Binding-site contacts:
Ligand atom C3 contacts residue ALA43 of chain 1.E at 4.0 Å (hydrophobic).
Ligand atom C16 contacts residue GLN117 of chain 1.E at 4.0 Å.
Ligand atom C13 contacts residue LEU37 of chain 1.E at 4.1 Å (hydrophobic).
Ligand atom C18 contacts residue MET73 of chain 1.E at 3.5 Å (hydrophobic).
Ligand atom C10 contacts residue LEU37 of chain 1.E at 3.2 Å (hydrophobic).
Ligand atom C20 contacts residue PHE36 of chain 1.E at 4.2 Å (hydrophobic).
Ligand atom C16 contacts residue HIS104 of chain 1.E at 4.1 Å.
Ligand atom C4 contacts residue ALA55 of chain 1.E at 4.1 Å (hydrophobic).
Ligand atom C7 contacts residue MET88 of chain 1.E at 4.0 Å (hydrophobic).
Ligand atom C4 contacts residue ALA57 of chain 1.E at 3.4 Å (hydrophobic).
Ligand atom C16 contacts residue TYR133 of chain 1.E at 4.0 Å (hydrophobic).
Ligand atom C15 contacts residue GLY83 of chain 1.B at 4.0 Å.
Ligand atom C1 contacts residue PHE135 of chain 1.E at 4.2 Å (hydrophobic).
Ligand atom C8 contacts residue MET73 of chain 1.E at 4.0 Å (hydrophobic).
Ligand atom C14 contacts residue VAL61 of chain 1.E at 3.6 Å (hydrophobic).
Ligand atom C12 contacts residue LEU37 of chain 1.E at 2.8 Å (hydrophobic).
Ligand atom C11 contacts residue TYR90 of chain 1.E at 3.8 Å (hydrophobic).
Ligand atom C9 contacts residue TYR90 of chain 1.E at 4.0 Å (hydrophobic).
Ligand atom C10 contacts residue MET73 of chain 1.E at 3.7 Å (hydrophobic).
Ligand atom C3 contacts residue ALA57 of chain 1.E at 3.9 Å (hydrophobic).
Ligand atom C15 contacts residue GLN98 of chain 1.E at 4.1 Å.
Ligand atom O1 contacts residue LEU97 of chain 1.E at 3.7 Å.
Ligand atom C19 contacts residue PHE36 of chain 1.E at 3.5 Å (hydrophobic).
Ligand atom O1 contacts residue LEU63 of chain 1.E at 4.1 Å.
Ligand atom C17 contacts residue PHE137 of chain 1.E at 4.1 Å (hydrophobic).
Ligand atom C20 contacts residue LEU35 of chain 1.E at 3.0 Å (hydrophobic).
Ligand atom C3 contacts residue ALA55 of chain 1.E at 3.7 Å (hydrophobic).
Ligand atom O1 contacts residue GLY83 of chain 1.B at 3.3 Å (h-bond).
Ligand atom C20 contacts residue GLN98 of chain 1.E at 2.8 Å.
Ligand atom C11 contacts residue LEU37 of chain 1.E at 3.5 Å (hydrophobic).
Ligand atom C17 contacts residue PHE135 of chain 1.E at 3.5 Å (hydrophobic).
Ligand atom C18 contacts residue TYR90 of chain 1.E at 4.1 Å (hydrophobic).
Ligand atom C5 contacts residue MET88 of chain 1.E at 4.1 Å (hydrophobic).
Ligand atom C16 contacts residue PHE135 of chain 1.E at 3.6 Å (hydrophobic).
Ligand atom C9 contacts residue LEU37 of chain 1.E at 4.2 Å (hydrophobic).
Ligand atom O1 contacts residue GLN98 of chain 1.E at 3.6 Å (h-bond).
Ligand atom C2 contacts residue HIS104 of chain 1.E at 4.1 Å.
Ligand atom C15 contacts residue VAL61 of chain 1.E at 4.0 Å (hydrophobic).
Ligand atom C19 contacts residue ASP102 of chain 1.E at 3.9 Å.
Ligand atom C13 contacts residue GLN98 of chain 1.E at 3.7 Å.

This protein binds this small molecule.
Small molecule (SMILES): CC1=C(/C=C/C(C)=C/C=C/C(C)=C/C(=O)O)C(C)(C)CCC1

Sequence of chain 1.B:
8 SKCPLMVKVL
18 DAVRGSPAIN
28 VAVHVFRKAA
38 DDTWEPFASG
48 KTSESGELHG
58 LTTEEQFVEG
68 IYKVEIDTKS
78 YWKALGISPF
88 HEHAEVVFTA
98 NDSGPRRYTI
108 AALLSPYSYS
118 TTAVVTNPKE

Sequence of chain 1.E:
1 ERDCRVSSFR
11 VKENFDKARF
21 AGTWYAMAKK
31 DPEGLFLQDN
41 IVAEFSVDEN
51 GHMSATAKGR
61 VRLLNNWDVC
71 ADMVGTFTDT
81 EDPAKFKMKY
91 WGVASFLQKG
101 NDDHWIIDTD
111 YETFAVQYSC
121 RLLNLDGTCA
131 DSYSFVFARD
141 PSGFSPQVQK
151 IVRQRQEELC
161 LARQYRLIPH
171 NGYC